Sequence of chain 1.B:
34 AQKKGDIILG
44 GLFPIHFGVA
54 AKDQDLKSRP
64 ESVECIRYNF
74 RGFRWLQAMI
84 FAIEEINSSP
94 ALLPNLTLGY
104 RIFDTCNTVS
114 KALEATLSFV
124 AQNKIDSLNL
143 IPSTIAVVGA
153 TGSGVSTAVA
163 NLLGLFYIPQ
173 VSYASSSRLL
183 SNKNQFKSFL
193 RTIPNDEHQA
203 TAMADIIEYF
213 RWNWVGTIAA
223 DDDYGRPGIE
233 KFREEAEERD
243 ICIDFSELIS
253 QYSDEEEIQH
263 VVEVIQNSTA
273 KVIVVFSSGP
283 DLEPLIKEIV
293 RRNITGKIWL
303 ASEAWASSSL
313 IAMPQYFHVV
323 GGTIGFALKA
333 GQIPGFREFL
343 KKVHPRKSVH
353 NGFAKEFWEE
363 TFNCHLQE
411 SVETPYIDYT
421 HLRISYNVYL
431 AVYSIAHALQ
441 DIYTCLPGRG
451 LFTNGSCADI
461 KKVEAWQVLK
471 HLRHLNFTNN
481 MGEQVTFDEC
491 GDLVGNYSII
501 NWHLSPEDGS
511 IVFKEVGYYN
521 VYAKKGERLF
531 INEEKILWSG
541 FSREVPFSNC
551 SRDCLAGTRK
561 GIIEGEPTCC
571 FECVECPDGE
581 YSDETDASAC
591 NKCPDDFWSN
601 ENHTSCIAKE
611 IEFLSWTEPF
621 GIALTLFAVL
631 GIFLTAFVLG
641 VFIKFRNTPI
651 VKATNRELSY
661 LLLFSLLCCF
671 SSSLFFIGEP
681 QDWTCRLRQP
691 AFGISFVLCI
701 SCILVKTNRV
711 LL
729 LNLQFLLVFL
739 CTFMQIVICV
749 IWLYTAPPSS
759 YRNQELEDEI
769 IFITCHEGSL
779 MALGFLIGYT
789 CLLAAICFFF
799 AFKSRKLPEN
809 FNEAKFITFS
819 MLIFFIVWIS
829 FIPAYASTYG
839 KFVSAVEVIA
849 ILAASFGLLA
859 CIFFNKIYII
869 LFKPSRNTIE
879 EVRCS

Binding-site contacts:
Ligand atom C7 contacts residue ASN549 of chain 1.B at 3.2 Å.
Ligand atom C5 contacts residue ASN549 of chain 1.B at 3.7 Å.
Ligand atom C2 contacts residue ARG213 of chain 1.B at 4.4 Å.
Ligand atom N2 contacts residue ASN549 of chain 1.B at 2.8 Å (h-bond).
Ligand atom O7 contacts residue PHE547 of chain 1.B at 4.0 Å.
Ligand atom C1 contacts residue ASN549 of chain 1.B at 1.4 Å.
Ligand atom N2 contacts residue ARG213 of chain 1.B at 4.2 Å.
Ligand atom C2 contacts residue ASN549 of chain 1.B at 2.4 Å.
Ligand atom O7 contacts residue ASN549 of chain 1.B at 4.2 Å.
Ligand atom C8 contacts residue ASP553 of chain 1.B at 3.4 Å.
Ligand atom O6 contacts residue ASN549 of chain 1.B at 4.4 Å.
Ligand atom O4 contacts residue ARG213 of chain 1.B at 4.1 Å.
Ligand atom C3 contacts residue ASN549 of chain 1.B at 3.7 Å.
Ligand atom C1 contacts residue ARG213 of chain 1.B at 3.9 Å.
Ligand atom C3 contacts residue ARG213 of chain 1.B at 4.4 Å.
Ligand atom O5 contacts residue ASN549 of chain 1.B at 2.4 Å (h-bond).
Ligand atom C4 contacts residue ASN549 of chain 1.B at 4.2 Å.
Ligand atom C8 contacts residue ASN549 of chain 1.B at 3.3 Å.

The small molecule below binds the protein below.
Small molecule (SMILES): CC(=O)N[C@@H]1[C@@H](O)[C@H](O)[C@@H](CO)O[C@H]1O